Binding-site contacts:
Ligand atom O2P contacts residue TYR460 of chain 1.B at 2.6 Å (h-bond).
Ligand atom C4' contacts residue ASP413 of chain 1.B at 3.6 Å.
Ligand atom O1P contacts residue SER437 of chain 1.B at 3.6 Å (h-bond).
Ligand atom C5 contacts residue ILE379 of chain 1.B at 3.5 Å (hydrophobic).
Ligand atom O5' contacts residue GLY377 of chain 1.B at 3.3 Å.
Ligand atom N7 contacts residue GLY462 of chain 1.B at 3.4 Å.
Ligand atom O1P contacts residue GLY415 of chain 1.B at 3.0 Å (h-bond).
Ligand atom O5' contacts residue GLY414 of chain 1.B at 3.4 Å.
Ligand atom N7 contacts residue ILE379 of chain 1.B at 3.6 Å.
Ligand atom O2' contacts residue ASP413 of chain 1.B at 2.6 Å (salt-bridge).
Ligand atom O2' contacts residue ARG371 of chain 1.B at 3.3 Å (salt-bridge).
Ligand atom C2 contacts residue CYS380 of chain 1.B at 3.1 Å (hydrophobic).
Ligand atom C4 contacts residue ILE379 of chain 1.B at 3.6 Å (hydrophobic).
Ligand atom C6 contacts residue GLY464 of chain 1.B at 3.6 Å.
Ligand atom O3' contacts residue ASP413 of chain 1.B at 2.6 Å (salt-bridge).
Ligand atom O2P contacts residue SER378 of chain 1.B at 2.7 Å (h-bond).
Ligand atom N7 contacts residue MET463 of chain 1.B at 2.9 Å (h-bond).
Ligand atom O1P contacts residue GLY377 of chain 1.B at 3.3 Å.
Ligand atom P contacts residue SER437 of chain 1.B at 3.6 Å.
Ligand atom C8 contacts residue MET119 of chain 1.B at 3.5 Å (hydrophobic).
Ligand atom N1 contacts residue GLN490 of chain 1.B at 2.8 Å (h-bond).
Ligand atom O3' contacts residue SER117 of chain 1.B at 2.6 Å (h-bond).
Ligand atom O6 contacts residue GLY491 of chain 1.B at 3.4 Å.
Ligand atom O6 contacts residue MET463 of chain 1.B at 3.1 Å (h-bond).
Ligand atom O6 contacts residue GLY464 of chain 1.B at 2.8 Å (h-bond).
Ligand atom O3P contacts residue GLY436 of chain 1.B at 2.8 Å (h-bond).
Ligand atom O3P contacts residue SER437 of chain 1.B at 3.3 Å (h-bond).
Ligand atom C2 contacts residue NAD1 of chain 1.R at 3.2 Å.
Ligand atom O6 contacts residue GLY462 of chain 1.B at 3.3 Å.
Ligand atom N3 contacts residue CYS380 of chain 1.B at 3.5 Å (h-bond).
Ligand atom O3' contacts residue ARG371 of chain 1.B at 3.4 Å (salt-bridge).
Ligand atom C3' contacts residue ASP413 of chain 1.B at 3.5 Å.
Ligand atom O2P contacts residue SER437 of chain 1.B at 2.8 Å (h-bond).
Ligand atom O1P contacts residue SER378 of chain 1.B at 2.9 Å (h-bond).
Ligand atom C3' contacts residue SER117 of chain 1.B at 3.3 Å.
Ligand atom C2 contacts residue GLN490 of chain 1.B at 3.4 Å.
Ligand atom C5 contacts residue MET463 of chain 1.B at 3.6 Å (hydrophobic).
Ligand atom O2' contacts residue NAD1 of chain 1.R at 3.4 Å (h-bond).
Ligand atom N3 contacts residue NAD1 of chain 1.R at 3.2 Å.
Ligand atom P contacts residue SER378 of chain 1.B at 3.6 Å.

Sequence of chain 1.B:
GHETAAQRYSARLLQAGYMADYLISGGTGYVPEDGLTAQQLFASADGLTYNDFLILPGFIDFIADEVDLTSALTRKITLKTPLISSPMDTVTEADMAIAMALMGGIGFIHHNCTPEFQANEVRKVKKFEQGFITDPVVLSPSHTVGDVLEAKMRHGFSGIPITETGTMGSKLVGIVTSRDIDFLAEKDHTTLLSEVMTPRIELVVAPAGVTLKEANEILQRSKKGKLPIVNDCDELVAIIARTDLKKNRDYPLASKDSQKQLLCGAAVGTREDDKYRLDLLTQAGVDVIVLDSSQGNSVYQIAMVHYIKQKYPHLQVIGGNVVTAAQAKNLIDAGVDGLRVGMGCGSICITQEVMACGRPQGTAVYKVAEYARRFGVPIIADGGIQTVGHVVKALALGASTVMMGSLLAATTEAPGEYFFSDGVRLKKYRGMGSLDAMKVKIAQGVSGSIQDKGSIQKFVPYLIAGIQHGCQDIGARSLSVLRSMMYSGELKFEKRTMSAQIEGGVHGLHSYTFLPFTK

This protein binds this small molecule.
Small molecule (SMILES): O=c1[nH]cnc2c1ncn2[C@@H]1O[C@H](COP(=O)(O)O)[C@@H](O)[C@H]1O